Binding-site contacts:
Ligand atom CB contacts residue TYR238 of chain 6.U at 3.6 Å (hydrophobic).
Ligand atom CG2 contacts residue GLU236 of chain 6.U at 3.3 Å.
Ligand atom CG2 contacts residue ASN281 of chain 6.U at 3.6 Å.
Ligand atom CG contacts residue TYR273 of chain 6.U at 3.6 Å (hydrophobic).
Ligand atom C contacts residue ASN227 of chain 6.U at 3.5 Å.
Ligand atom CB contacts residue ASP233 of chain 6.U at 3.0 Å.
Ligand atom O contacts residue LEU286 of chain 6.U at 3.2 Å.
Ligand atom O contacts residue THR235 of chain 6.U at 3.1 Å (h-bond).
Ligand atom CA contacts residue ASN227 of chain 6.U at 3.7 Å.
Ligand atom CB contacts residue HIS277 of chain 6.U at 3.7 Å.
Ligand atom O contacts residue ASN227 of chain 6.U at 3.6 Å.
Ligand atom O contacts residue TYR94 of chain 6.U at 2.9 Å.
Ligand atom C contacts residue THR235 of chain 6.U at 3.6 Å.
Ligand atom CB contacts residue LEU286 of chain 6.U at 3.9 Å (hydrophobic).
Ligand atom N contacts residue THR235 of chain 6.U at 3.5 Å (h-bond).
Ligand atom CG2 contacts residue LEU286 of chain 6.U at 3.7 Å (hydrophobic).
Ligand atom CG contacts residue LYS234 of chain 6.U at 3.3 Å.
Ligand atom CG contacts residue HIS277 of chain 6.U at 3.8 Å.
Ligand atom CD contacts residue TYR273 of chain 6.U at 3.3 Å (hydrophobic).
Ligand atom C contacts residue TYR94 of chain 6.U at 4.0 Å (hydrophobic).
Ligand atom CG1 contacts residue VAL280 of chain 6.U at 4.0 Å (hydrophobic).
Ligand atom CG2 contacts residue PHE278 of chain 6.U at 3.7 Å (hydrophobic).
Ligand atom N contacts residue TYR273 of chain 6.U at 3.9 Å.
Ligand atom C contacts residue THR235 of chain 6.U at 3.6 Å.
Ligand atom CG1 contacts residue TYR94 of chain 6.U at 3.8 Å (hydrophobic).
Ligand atom CG2 contacts residue HIS277 of chain 6.U at 3.3 Å.
Ligand atom N contacts residue ASN227 of chain 6.U at 3.0 Å (h-bond).
Ligand atom CA contacts residue THR235 of chain 6.U at 3.6 Å.
Ligand atom CG contacts residue ASP233 of chain 6.U at 3.0 Å.
Ligand atom CD1 contacts residue TYR91 of chain 6.U at 3.9 Å (hydrophobic).
Ligand atom C contacts residue LEU286 of chain 6.U at 3.8 Å (hydrophobic).
Ligand atom O contacts residue HIS277 of chain 6.U at 3.4 Å.
Ligand atom C contacts residue ASN281 of chain 6.U at 3.8 Å.
Ligand atom CD1 contacts residue TYR94 of chain 6.U at 3.5 Å (hydrophobic).
Ligand atom N contacts residue THR235 of chain 6.U at 3.9 Å.
Ligand atom O contacts residue ASN281 of chain 6.U at 2.6 Å (h-bond).
Ligand atom C contacts residue THR235 of chain 6.U at 3.6 Å.
Ligand atom O contacts residue LYS234 of chain 6.U at 3.6 Å.
Ligand atom CD contacts residue HIS277 of chain 6.U at 3.9 Å.
Ligand atom O contacts residue THR235 of chain 6.U at 3.0 Å (h-bond).

The protein below binds the small molecule below.
Small molecule (SMILES): CC[C@H](C)[C@H](NC(=O)[C@H](CO)NC(=O)[C@H](CCCN=C(N)N)NC(=O)[C@@H](NC(=O)[C@@H]1CCCN1C(=O)[C@@H]1CCCN1C(=O)[C@H](C)N)C(C)C)C(=O)N[C@H](C=O)Cc1ccc(O)cc1

Sequence of chain 6.U:
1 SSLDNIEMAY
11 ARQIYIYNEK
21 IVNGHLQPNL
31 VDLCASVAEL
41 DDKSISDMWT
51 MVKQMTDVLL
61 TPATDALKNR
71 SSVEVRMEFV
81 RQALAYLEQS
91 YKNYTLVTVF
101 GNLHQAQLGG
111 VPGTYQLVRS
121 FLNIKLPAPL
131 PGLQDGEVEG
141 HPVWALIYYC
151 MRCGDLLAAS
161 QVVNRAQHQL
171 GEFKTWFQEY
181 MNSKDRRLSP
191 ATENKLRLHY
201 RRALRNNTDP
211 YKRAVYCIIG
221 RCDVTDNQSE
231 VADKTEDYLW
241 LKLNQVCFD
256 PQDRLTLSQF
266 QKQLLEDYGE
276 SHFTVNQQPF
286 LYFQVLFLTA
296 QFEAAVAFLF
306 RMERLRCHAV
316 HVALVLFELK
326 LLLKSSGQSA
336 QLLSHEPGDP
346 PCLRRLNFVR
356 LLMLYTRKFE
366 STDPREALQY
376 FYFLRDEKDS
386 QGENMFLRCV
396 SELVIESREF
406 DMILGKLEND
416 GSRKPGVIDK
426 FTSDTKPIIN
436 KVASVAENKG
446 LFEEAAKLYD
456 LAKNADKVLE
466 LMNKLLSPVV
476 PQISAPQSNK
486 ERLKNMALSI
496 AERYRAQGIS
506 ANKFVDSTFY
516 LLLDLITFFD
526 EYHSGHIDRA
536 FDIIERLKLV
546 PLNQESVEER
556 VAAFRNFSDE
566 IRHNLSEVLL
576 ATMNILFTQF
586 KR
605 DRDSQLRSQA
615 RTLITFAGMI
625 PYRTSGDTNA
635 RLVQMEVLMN